Sequence of chain 2.B:
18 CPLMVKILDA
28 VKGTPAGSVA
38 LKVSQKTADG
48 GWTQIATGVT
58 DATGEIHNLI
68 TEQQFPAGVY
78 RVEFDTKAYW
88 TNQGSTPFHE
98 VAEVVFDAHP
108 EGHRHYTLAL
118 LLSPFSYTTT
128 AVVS

This small molecule binds to this protein.
Small molecule (SMILES): O=C(O)C(F)(F)C(F)(F)C(F)(F)C(F)(F)C(F)(F)C(F)(F)C(F)(F)F

Binding-site contacts:
Ligand atom F05 contacts residue 8PF1 of chain 2.D at 1.6 Å.
Ligand atom F18 contacts residue 8PF1 of chain 2.D at 1.0 Å.
Ligand atom C10 contacts residue 8PF1 of chain 2.D at 1.3 Å.
Ligand atom F14 contacts residue LEU25 of chain 1.B at 3.4 Å.
Ligand atom F12 contacts residue LEU25 of chain 2.B at 2.9 Å.
Ligand atom F01 contacts residue 8PF1 of chain 2.D at 1.2 Å.
Ligand atom C10 contacts residue LEU25 of chain 2.B at 3.6 Å (hydrophobic).
Ligand atom F12 contacts residue 8PF1 of chain 2.D at 1.2 Å.
Ligand atom F20 contacts residue LEU118 of chain 2.B at 3.5 Å.
Ligand atom F25 contacts residue LEU118 of chain 1.B at 3.4 Å.
Ligand atom C16 contacts residue 8PF1 of chain 2.D at 1.1 Å.
Ligand atom F11 contacts residue 8PF1 of chain 2.D at 0.8 Å.
Ligand atom F11 contacts residue ALA116 of chain 1.B at 3.1 Å.
Ligand atom C22 contacts residue LEU118 of chain 1.B at 3.6 Å (hydrophobic).
Ligand atom C13 contacts residue 8PF1 of chain 2.D at 0.5 Å.
Ligand atom F24 contacts residue LEU118 of chain 1.B at 2.7 Å.
Ligand atom F03 contacts residue 8PF1 of chain 2.D at 1.2 Å.
Ligand atom O09 contacts residue 8PF1 of chain 2.D at 1.0 Å (h-bond).
Ligand atom F25 contacts residue 8PF1 of chain 2.D at 1.0 Å.
Ligand atom F21 contacts residue 8PF1 of chain 2.D at 1.2 Å.
Ligand atom F14 contacts residue ALA116 of chain 2.B at 3.1 Å.
Ligand atom F17 contacts residue LEU25 of chain 2.B at 3.4 Å.
Ligand atom O08 contacts residue LYS23 of chain 1.B at 3.3 Å.
Ligand atom C07 contacts residue 8PF1 of chain 2.D at 0.4 Å.
Ligand atom F17 contacts residue 8PF1 of chain 2.D at 1.2 Å.
Ligand atom F14 contacts residue 8PF1 of chain 2.D at 0.8 Å.
Ligand atom F11 contacts residue LEU25 of chain 2.B at 3.1 Å.
Ligand atom F20 contacts residue 8PF1 of chain 2.D at 0.5 Å.
Ligand atom F23 contacts residue 8PF1 of chain 2.D at 1.2 Å.
Ligand atom O08 contacts residue 8PF1 of chain 2.D at 1.0 Å (h-bond).
Ligand atom F15 contacts residue 8PF1 of chain 2.D at 1.1 Å.
Ligand atom C22 contacts residue 8PF1 of chain 2.D at 0.5 Å.
Ligand atom C02 contacts residue 8PF1 of chain 2.D at 0.1 Å.
Ligand atom F23 contacts residue THR127 of chain 1.B at 3.5 Å.
Ligand atom F21 contacts residue THR127 of chain 2.B at 3.2 Å.
Ligand atom C04 contacts residue 8PF1 of chain 2.D at 1.2 Å.
Ligand atom F24 contacts residue 8PF1 of chain 2.D at 1.1 Å.
Ligand atom F06 contacts residue 8PF1 of chain 2.D at 1.2 Å.
Ligand atom F18 contacts residue ALA116 of chain 2.B at 3.4 Å.
Ligand atom C19 contacts residue 8PF1 of chain 2.D at 1.0 Å.

Sequence of chain 1.B:
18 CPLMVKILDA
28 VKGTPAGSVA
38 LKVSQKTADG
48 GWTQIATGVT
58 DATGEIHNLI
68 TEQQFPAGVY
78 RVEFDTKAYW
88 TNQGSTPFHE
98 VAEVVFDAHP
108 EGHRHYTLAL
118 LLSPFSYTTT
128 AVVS